Binding-site contacts:
Ligand atom C17 contacts residue GLY150 of chain 1.A at 3.4 Å.
Ligand atom N2 contacts residue ILE81 of chain 1.A at 3.6 Å.
Ligand atom O2 contacts residue LYS37 of chain 1.A at 3.3 Å (salt-bridge).
Ligand atom C9 contacts residue PHE149 of chain 1.A at 3.8 Å (hydrophobic).
Ligand atom O2 contacts residue ASP148 of chain 1.A at 3.5 Å (salt-bridge).
Ligand atom O1 contacts residue LYS37 of chain 1.A at 3.0 Å (salt-bridge).
Ligand atom O3 contacts residue GLY20 of chain 1.A at 3.7 Å.
Ligand atom C9 contacts residue LEU155 of chain 1.A at 3.7 Å (hydrophobic).
Ligand atom F3 contacts residue SER152 of chain 1.A at 3.4 Å.
Ligand atom F3 contacts residue PHE149 of chain 1.A at 3.2 Å.
Ligand atom O1 contacts residue ASP148 of chain 1.A at 3.6 Å (salt-bridge).
Ligand atom N1 contacts residue ASP148 of chain 1.A at 3.7 Å.
Ligand atom F3 contacts residue VAL151 of chain 1.A at 3.3 Å.
Ligand atom C11 contacts residue LEU155 of chain 1.A at 3.7 Å (hydrophobic).
Ligand atom F1 contacts residue ILE81 of chain 1.A at 3.7 Å.
Ligand atom F1 contacts residue MET83 of chain 1.A at 3.6 Å.
Ligand atom C6 contacts residue ASP148 of chain 1.A at 3.3 Å.
Ligand atom C11 contacts residue PHE149 of chain 1.A at 3.3 Å (hydrophobic).
Ligand atom C15 contacts residue ATP1 of chain 1.C at 3.2 Å.
Ligand atom C15 contacts residue LYS37 of chain 1.A at 3.6 Å.
Ligand atom C3 contacts residue ASP148 of chain 1.A at 3.5 Å.
Ligand atom F2 contacts residue VAL151 of chain 1.A at 3.1 Å.
Ligand atom C10 contacts residue LEU155 of chain 1.A at 3.4 Å (hydrophobic).
Ligand atom C5 contacts residue MET83 of chain 1.A at 3.6 Å (hydrophobic).
Ligand atom F3 contacts residue LEU155 of chain 1.A at 3.6 Å.
Ligand atom F1 contacts residue LYS37 of chain 1.A at 3.3 Å.
Ligand atom C14 contacts residue ATP1 of chain 1.C at 3.8 Å.
Ligand atom C10 contacts residue PHE149 of chain 1.A at 3.2 Å (hydrophobic).
Ligand atom F1 contacts residue ASP148 of chain 1.A at 3.2 Å.
Ligand atom C4 contacts residue ASP148 of chain 1.A at 3.8 Å.
Ligand atom N2 contacts residue ASP148 of chain 1.A at 3.8 Å.
Ligand atom C1 contacts residue ASP148 of chain 1.A at 3.6 Å.
Ligand atom C2 contacts residue ASP148 of chain 1.A at 3.5 Å.
Ligand atom I1 contacts residue VAL67 of chain 1.A at 3.1 Å.
Ligand atom O3 contacts residue LYS37 of chain 1.A at 3.5 Å (salt-bridge).
Ligand atom C16 contacts residue ILE156 of chain 1.A at 3.8 Å (hydrophobic).
Ligand atom F2 contacts residue LEU55 of chain 1.A at 3.5 Å.
Ligand atom C2 contacts residue PHE149 of chain 1.A at 3.8 Å (hydrophobic).
Ligand atom F2 contacts residue PHE149 of chain 1.A at 3.4 Å.
Ligand atom F3 contacts residue GLY150 of chain 1.A at 3.8 Å.

A small-molecule ligand and the protein it binds are described below.
Small molecule (SMILES): O=C(NOCCO)c1cc(COCCO)c(F)c(F)c1Nc1ccc(I)cc1F

Sequence of chain 1.A:
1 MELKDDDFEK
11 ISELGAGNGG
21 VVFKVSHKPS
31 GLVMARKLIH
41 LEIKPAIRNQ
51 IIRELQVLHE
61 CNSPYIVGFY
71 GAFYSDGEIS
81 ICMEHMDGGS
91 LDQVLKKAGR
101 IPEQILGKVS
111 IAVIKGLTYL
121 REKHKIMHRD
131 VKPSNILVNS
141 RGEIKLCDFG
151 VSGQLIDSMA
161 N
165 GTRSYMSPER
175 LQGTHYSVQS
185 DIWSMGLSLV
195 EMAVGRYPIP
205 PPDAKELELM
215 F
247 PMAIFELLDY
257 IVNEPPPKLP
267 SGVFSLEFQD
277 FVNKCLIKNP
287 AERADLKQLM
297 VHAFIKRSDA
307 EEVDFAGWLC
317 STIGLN